Sequence of chain 1.M:
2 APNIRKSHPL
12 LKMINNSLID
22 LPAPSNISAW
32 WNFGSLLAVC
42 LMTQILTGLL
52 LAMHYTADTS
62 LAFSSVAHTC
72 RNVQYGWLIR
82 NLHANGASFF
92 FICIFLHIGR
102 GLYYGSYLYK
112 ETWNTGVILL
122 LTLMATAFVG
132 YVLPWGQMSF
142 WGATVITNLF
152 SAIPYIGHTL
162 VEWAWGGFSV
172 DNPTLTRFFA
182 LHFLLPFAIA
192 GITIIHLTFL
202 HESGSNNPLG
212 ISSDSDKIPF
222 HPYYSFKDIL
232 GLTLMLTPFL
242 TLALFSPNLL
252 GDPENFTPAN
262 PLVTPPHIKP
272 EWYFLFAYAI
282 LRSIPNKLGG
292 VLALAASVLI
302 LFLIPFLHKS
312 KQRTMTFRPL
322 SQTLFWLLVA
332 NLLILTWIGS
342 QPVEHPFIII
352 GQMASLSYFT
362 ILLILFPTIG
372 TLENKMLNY

Binding-site contacts:
Ligand atom O4 contacts residue LEU22 of chain 1.M at 3.2 Å.
Ligand atom O2 contacts residue SER206 of chain 1.M at 4.1 Å.
Ligand atom C2 contacts residue HEM1 of chain 1.MA at 3.6 Å.
Ligand atom O4 contacts residue HIS202 of chain 1.M at 2.6 Å (h-bond).
Ligand atom C3 contacts residue HEM1 of chain 1.MA at 3.9 Å.
Ligand atom O1 contacts residue ASP229 of chain 1.M at 2.8 Å (salt-bridge).
Ligand atom CM5 contacts residue LEU198 of chain 1.M at 3.9 Å (hydrophobic).
Ligand atom O3 contacts residue SER206 of chain 1.M at 2.7 Å (h-bond).
Ligand atom O4 contacts residue LEU201 of chain 1.M at 3.9 Å.
Ligand atom CM2 contacts residue PHE221 of chain 1.M at 3.9 Å (hydrophobic).
Ligand atom C5 contacts residue LEU22 of chain 1.M at 4.1 Å (hydrophobic).
Ligand atom C3 contacts residue SER206 of chain 1.M at 4.0 Å.
Ligand atom O1 contacts residue PHE221 of chain 1.M at 3.2 Å.
Ligand atom CM3 contacts residue SER206 of chain 1.M at 3.0 Å.
Ligand atom C5 contacts residue SER18 of chain 1.M at 4.0 Å.
Ligand atom CM5 contacts residue SER18 of chain 1.M at 3.3 Å.
Ligand atom CM2 contacts residue TYR225 of chain 1.M at 4.0 Å (hydrophobic).
Ligand atom C9 contacts residue LEU19 of chain 1.M at 4.2 Å (hydrophobic).
Ligand atom CM2 contacts residue ILE28 of chain 1.M at 3.5 Å (hydrophobic).
Ligand atom C11 contacts residue ALA39 of chain 1.M at 3.5 Å (hydrophobic).
Ligand atom C12 contacts residue LEU198 of chain 1.M at 4.0 Å (hydrophobic).
Ligand atom C10 contacts residue LEU19 of chain 1.M at 3.9 Å (hydrophobic).
Ligand atom C1 contacts residue HEM1 of chain 1.MA at 4.0 Å.
Ligand atom C7 contacts residue PHE221 of chain 1.M at 4.0 Å (hydrophobic).
Ligand atom C4 contacts residue LEU22 of chain 1.M at 3.5 Å (hydrophobic).
Ligand atom C7 contacts residue LEU19 of chain 1.M at 3.6 Å (hydrophobic).
Ligand atom C4 contacts residue HIS202 of chain 1.M at 3.7 Å.
Ligand atom C1 contacts residue ASP229 of chain 1.M at 4.0 Å.
Ligand atom O3 contacts residue LEU201 of chain 1.M at 4.1 Å.
Ligand atom C8 contacts residue HEM1 of chain 1.MA at 4.1 Å.
Ligand atom CM5 contacts residue HIS202 of chain 1.M at 3.7 Å.
Ligand atom O3 contacts residue LEU22 of chain 1.M at 4.2 Å.
Ligand atom CM3 contacts residue LEU22 of chain 1.M at 3.5 Å (hydrophobic).
Ligand atom C1 contacts residue PHE221 of chain 1.M at 3.3 Å (hydrophobic).
Ligand atom C3 contacts residue LEU22 of chain 1.M at 4.0 Å (hydrophobic).
Ligand atom O2 contacts residue HEM1 of chain 1.MA at 3.6 Å.
Ligand atom C8 contacts residue LEU19 of chain 1.M at 4.0 Å (hydrophobic).
Ligand atom C2 contacts residue PHE221 of chain 1.M at 4.0 Å (hydrophobic).
Ligand atom CM5 contacts residue LEU19 of chain 1.M at 4.1 Å (hydrophobic).
Ligand atom C6 contacts residue PHE221 of chain 1.M at 3.8 Å (hydrophobic).

The protein below binds the small molecule below.
Small molecule (SMILES): COC1=C(OC)C(=O)C(C/C=C(/C)CCC=C(C)CC/C=C(/C)CC/C=C(\C)CC/C=C(\C)CC/C=C(\C)CC/C=C(/C)CCC=C(C)CCC=C(C)CCC=C(C)C)=C(C)C1=O